Binding-site contacts:
Ligand atom O5 contacts residue ASN315 of chain 42.E at 2.4 Å (h-bond).
Ligand atom C7 contacts residue ASN315 of chain 42.E at 3.3 Å.
Ligand atom O7 contacts residue ASN315 of chain 42.E at 4.2 Å.
Ligand atom C6 contacts residue ASN315 of chain 42.E at 4.5 Å.
Ligand atom C1 contacts residue VAL314 of chain 42.E at 4.4 Å (hydrophobic).
Ligand atom N2 contacts residue ASN315 of chain 42.E at 2.8 Å (h-bond).
Ligand atom C2 contacts residue ASN315 of chain 42.E at 2.5 Å.
Ligand atom C6 contacts residue THR313 of chain 42.E at 4.5 Å.
Ligand atom C8 contacts residue ILE281 of chain 42.E at 4.5 Å (hydrophobic).
Ligand atom O5 contacts residue VAL314 of chain 42.E at 3.8 Å.
Ligand atom C5 contacts residue ASN315 of chain 42.E at 3.7 Å.
Ligand atom C8 contacts residue ASN315 of chain 42.E at 3.5 Å.
Ligand atom O5 contacts residue THR313 of chain 42.E at 4.3 Å.
Ligand atom C4 contacts residue ASN315 of chain 42.E at 4.3 Å.
Ligand atom C3 contacts residue ASN315 of chain 42.E at 3.8 Å.
Ligand atom C1 contacts residue ASN315 of chain 42.E at 1.4 Å.

Sequence of chain 42.E:
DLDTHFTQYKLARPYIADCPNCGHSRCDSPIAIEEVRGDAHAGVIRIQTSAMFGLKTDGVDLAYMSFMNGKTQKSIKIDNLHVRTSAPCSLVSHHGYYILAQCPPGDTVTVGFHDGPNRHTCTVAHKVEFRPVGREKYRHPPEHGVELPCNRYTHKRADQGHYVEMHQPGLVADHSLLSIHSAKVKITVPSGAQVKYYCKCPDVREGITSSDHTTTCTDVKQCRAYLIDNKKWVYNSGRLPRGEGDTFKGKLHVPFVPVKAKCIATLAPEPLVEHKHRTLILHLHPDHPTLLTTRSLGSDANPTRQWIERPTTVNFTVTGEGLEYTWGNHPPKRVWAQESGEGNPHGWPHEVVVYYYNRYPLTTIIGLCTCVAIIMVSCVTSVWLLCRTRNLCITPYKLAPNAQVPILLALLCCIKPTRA

The protein below binds the small molecule below.
Small molecule (SMILES): CC(=O)N[C@@H]1[C@@H](O)[C@H](O)[C@@H](CO)O[C@H]1O